This protein binds this small molecule.
Small molecule (SMILES): CC(=O)N[C@@H]1[C@@H](O)[C@H](O)[C@@H](CO)O[C@H]1O

Binding-site contacts:
Ligand atom C5 contacts residue ASN124 of chain 2.D at 3.7 Å.
Ligand atom C7 contacts residue ASN124 of chain 2.D at 3.5 Å.
Ligand atom N2 contacts residue ASN124 of chain 2.D at 3.1 Å (h-bond).
Ligand atom C4 contacts residue ASN124 of chain 2.D at 4.2 Å.
Ligand atom C2 contacts residue ASN124 of chain 2.D at 2.5 Å.
Ligand atom C8 contacts residue PRO123 of chain 2.D at 4.3 Å (hydrophobic).
Ligand atom O5 contacts residue ASN124 of chain 2.D at 2.4 Å (h-bond).
Ligand atom C1 contacts residue ASN124 of chain 2.D at 1.5 Å.
Ligand atom O7 contacts residue ASN124 of chain 2.D at 3.2 Å (h-bond).
Ligand atom C3 contacts residue ASN124 of chain 2.D at 3.9 Å.

Sequence of chain 2.D:
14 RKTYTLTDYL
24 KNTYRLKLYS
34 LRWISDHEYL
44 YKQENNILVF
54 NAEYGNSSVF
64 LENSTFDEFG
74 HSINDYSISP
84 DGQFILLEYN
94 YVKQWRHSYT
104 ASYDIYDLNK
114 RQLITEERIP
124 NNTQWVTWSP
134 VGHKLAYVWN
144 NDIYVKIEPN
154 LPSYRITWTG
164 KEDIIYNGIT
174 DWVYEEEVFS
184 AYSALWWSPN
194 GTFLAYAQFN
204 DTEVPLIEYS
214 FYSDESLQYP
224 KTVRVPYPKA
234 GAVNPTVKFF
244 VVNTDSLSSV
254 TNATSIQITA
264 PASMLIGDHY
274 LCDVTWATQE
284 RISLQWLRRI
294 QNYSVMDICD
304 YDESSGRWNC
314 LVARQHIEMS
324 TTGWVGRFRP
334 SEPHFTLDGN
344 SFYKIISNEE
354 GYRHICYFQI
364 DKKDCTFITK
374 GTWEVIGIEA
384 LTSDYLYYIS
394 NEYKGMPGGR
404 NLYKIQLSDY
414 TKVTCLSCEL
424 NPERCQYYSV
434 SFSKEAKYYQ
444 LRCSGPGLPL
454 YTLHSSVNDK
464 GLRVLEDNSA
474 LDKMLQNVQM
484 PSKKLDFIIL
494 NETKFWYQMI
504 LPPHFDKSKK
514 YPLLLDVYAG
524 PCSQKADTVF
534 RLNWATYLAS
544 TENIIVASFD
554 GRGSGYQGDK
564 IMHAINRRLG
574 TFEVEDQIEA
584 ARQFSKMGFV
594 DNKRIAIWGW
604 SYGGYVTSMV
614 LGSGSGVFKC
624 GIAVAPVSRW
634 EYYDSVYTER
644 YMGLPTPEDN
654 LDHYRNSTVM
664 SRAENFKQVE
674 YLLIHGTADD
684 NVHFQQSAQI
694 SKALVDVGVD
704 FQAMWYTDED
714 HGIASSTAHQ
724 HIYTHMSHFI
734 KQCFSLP